Binding-site contacts:
Ligand atom C15 contacts residue LEU209 of chain 1.A at 4.0 Å (hydrophobic).
Ligand atom C2 contacts residue GLN47 of chain 1.A at 3.2 Å.
Ligand atom C4 contacts residue LEU85 of chain 1.A at 4.0 Å (hydrophobic).
Ligand atom C4 contacts residue LEU81 of chain 1.A at 3.8 Å (hydrophobic).
Ligand atom C18 contacts residue CYS213 of chain 1.A at 3.6 Å (hydrophobic).
Ligand atom C2 contacts residue LEU43 of chain 1.A at 3.8 Å (hydrophobic).
Ligand atom C16 contacts residue MET116 of chain 1.A at 3.5 Å (hydrophobic).
Ligand atom C3 contacts residue GLN47 of chain 1.A at 3.5 Å.
Ligand atom C17 contacts residue MET116 of chain 1.A at 3.5 Å (hydrophobic).
Ligand atom C19 contacts residue ALA44 of chain 1.A at 3.7 Å (hydrophobic).
Ligand atom C6 contacts residue SER82 of chain 1.A at 3.8 Å.
Ligand atom C4 contacts residue PHE100 of chain 1.A at 3.9 Å (hydrophobic).
Ligand atom C6 contacts residue MET78 of chain 1.A at 4.0 Å (hydrophobic).
Ligand atom C14 contacts residue MET116 of chain 1.A at 3.7 Å (hydrophobic).
Ligand atom C12 contacts residue ASN41 of chain 1.A at 3.3 Å.
Ligand atom C18 contacts residue MET78 of chain 1.A at 3.7 Å (hydrophobic).
Ligand atom O3 contacts residue ARG88 of chain 1.A at 3.4 Å (salt-bridge).
Ligand atom O3 contacts residue PHE100 of chain 1.A at 3.6 Å.
Ligand atom O3 contacts residue LEU85 of chain 1.A at 4.1 Å.
Ligand atom C20 contacts residue PHE212 of chain 1.A at 4.1 Å (hydrophobic).
Ligand atom C7 contacts residue MET78 of chain 1.A at 4.0 Å (hydrophobic).
Ligand atom C1 contacts residue LEU40 of chain 1.A at 3.6 Å (hydrophobic).
Ligand atom O20 contacts residue THR216 of chain 1.A at 3.9 Å.
Ligand atom C8 contacts residue MET78 of chain 1.A at 3.9 Å (hydrophobic).
Ligand atom C3 contacts residue PHE100 of chain 1.A at 3.6 Å (hydrophobic).
Ligand atom C15 contacts residue MET116 of chain 1.A at 3.6 Å (hydrophobic).
Ligand atom C1 contacts residue ALA44 of chain 1.A at 4.0 Å (hydrophobic).
Ligand atom C11 contacts residue ASN41 of chain 1.A at 3.8 Å.
Ligand atom C12 contacts residue LEU40 of chain 1.A at 4.0 Å (hydrophobic).
Ligand atom O20 contacts residue PHE212 of chain 1.A at 3.6 Å.
Ligand atom C16 contacts residue PHE212 of chain 1.A at 3.6 Å (hydrophobic).
Ligand atom O3 contacts residue GLN47 of chain 1.A at 3.3 Å (h-bond).
Ligand atom C19 contacts residue LEU81 of chain 1.A at 3.5 Å (hydrophobic).
Ligand atom C21 contacts residue LEU37 of chain 1.A at 3.7 Å (hydrophobic).
Ligand atom O3 contacts residue LEU81 of chain 1.A at 4.1 Å.
Ligand atom O20 contacts residue CYS213 of chain 1.A at 3.4 Å.
Ligand atom C7 contacts residue MET123 of chain 1.A at 3.8 Å (hydrophobic).
Ligand atom C21 contacts residue ASN41 of chain 1.A at 4.0 Å.
Ligand atom C18 contacts residue ASN41 of chain 1.A at 4.0 Å.
Ligand atom C11 contacts residue LEU40 of chain 1.A at 3.9 Å (hydrophobic).

This protein binds this small molecule.
Small molecule (SMILES): CC(=O)[C@H]1CC[C@H]2[C@@H]3CCC4=CC(=O)CC[C@]4(C)[C@H]3CC[C@]12C

Sequence of chain 1.A:
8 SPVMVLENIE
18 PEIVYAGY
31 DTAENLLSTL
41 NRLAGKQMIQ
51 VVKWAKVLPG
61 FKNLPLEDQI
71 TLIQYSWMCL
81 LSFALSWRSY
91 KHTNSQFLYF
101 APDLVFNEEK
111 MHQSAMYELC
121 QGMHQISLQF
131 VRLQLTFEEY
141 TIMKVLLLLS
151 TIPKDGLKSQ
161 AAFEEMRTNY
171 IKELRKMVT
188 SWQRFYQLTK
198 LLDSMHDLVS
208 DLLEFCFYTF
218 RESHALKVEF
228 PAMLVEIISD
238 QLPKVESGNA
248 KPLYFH